Binding-site contacts:
Ligand atom C15 contacts residue TYR54 of chain 2.A at 3.4 Å (hydrophobic).
Ligand atom C13 contacts residue HIS41 of chain 2.A at 3.8 Å.
Ligand atom C24 contacts residue HIS164 of chain 2.A at 3.7 Å.
Ligand atom C23 contacts residue HIS164 of chain 2.A at 3.3 Å.
Ligand atom C26 contacts residue HIS164 of chain 2.A at 3.4 Å.
Ligand atom C13 contacts residue MET49 of chain 2.A at 3.3 Å (hydrophobic).
Ligand atom C23 contacts residue CYS145 of chain 2.A at 2.9 Å (hydrophobic).
Ligand atom O25 contacts residue HIS41 of chain 2.A at 3.2 Å.
Ligand atom C09 contacts residue GLN189 of chain 2.A at 3.7 Å.
Ligand atom C21 contacts residue HIS164 of chain 2.A at 3.4 Å.
Ligand atom C07 contacts residue THR190 of chain 2.A at 3.7 Å.
Ligand atom O01 contacts residue GLN189 of chain 2.A at 3.0 Å (h-bond).
Ligand atom O25 contacts residue PRO39 of chain 2.A at 3.2 Å.
Ligand atom C24 contacts residue CYS145 of chain 2.A at 1.8 Å (hydrophobic).
Ligand atom O25 contacts residue CYS145 of chain 2.A at 3.0 Å (h-bond).
Ligand atom C26 contacts residue HIS41 of chain 2.A at 3.3 Å.
Ligand atom C14 contacts residue CYS44 of chain 2.A at 3.6 Å (hydrophobic).
Ligand atom C08 contacts residue THR190 of chain 2.A at 3.5 Å.
Ligand atom C22 contacts residue HIS41 of chain 2.A at 3.3 Å.
Ligand atom C18 contacts residue HIS41 of chain 2.A at 3.5 Å.
Ligand atom C16 contacts residue ASP187 of chain 2.A at 3.5 Å.
Ligand atom C09 contacts residue ARG188 of chain 2.A at 3.2 Å.
Ligand atom C21 contacts residue HIS41 of chain 2.A at 3.6 Å.
Ligand atom C08 contacts residue ARG188 of chain 2.A at 3.4 Å.
Ligand atom C08 contacts residue GLN192 of chain 2.A at 3.5 Å.
Ligand atom C19 contacts residue MET165 of chain 2.A at 3.8 Å (hydrophobic).
Ligand atom C15 contacts residue HIS41 of chain 2.A at 3.6 Å.
Ligand atom C08 contacts residue GLN189 of chain 2.A at 3.5 Å.
Ligand atom C22 contacts residue HIS164 of chain 2.A at 3.0 Å.
Ligand atom C15 contacts residue CYS44 of chain 2.A at 3.7 Å (hydrophobic).
Ligand atom C04 contacts residue GLN189 of chain 2.A at 3.8 Å.
Ligand atom C12 contacts residue MET49 of chain 2.A at 3.6 Å (hydrophobic).
Ligand atom C14 contacts residue ASP48 of chain 2.A at 3.4 Å.
Ligand atom C06 contacts residue GLU166 of chain 2.A at 3.5 Å.
Ligand atom O03 contacts residue MET165 of chain 2.A at 3.5 Å.
Ligand atom C24 contacts residue HIS41 of chain 2.A at 3.7 Å.
Ligand atom C23 contacts residue HIS41 of chain 2.A at 3.4 Å.
Ligand atom C14 contacts residue HIS41 of chain 2.A at 3.8 Å.
Ligand atom C14 contacts residue MET49 of chain 2.A at 3.7 Å (hydrophobic).
Ligand atom C05 contacts residue GLU166 of chain 2.A at 3.3 Å.

Sequence of chain 2.A:
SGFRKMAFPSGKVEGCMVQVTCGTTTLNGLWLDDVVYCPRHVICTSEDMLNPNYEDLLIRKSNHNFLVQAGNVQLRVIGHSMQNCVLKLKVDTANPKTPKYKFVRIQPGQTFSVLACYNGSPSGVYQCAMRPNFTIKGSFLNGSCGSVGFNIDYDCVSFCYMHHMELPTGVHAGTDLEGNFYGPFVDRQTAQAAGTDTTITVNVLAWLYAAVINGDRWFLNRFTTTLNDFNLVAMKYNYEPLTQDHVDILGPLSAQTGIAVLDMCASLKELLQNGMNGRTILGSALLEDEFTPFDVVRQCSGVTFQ

This protein binds this small molecule.
Small molecule (SMILES): CC(=O)c1cccc(NP(=O)(Oc2ccccc2)Oc2ccccc2)c1